Sequence of chain 1.D:
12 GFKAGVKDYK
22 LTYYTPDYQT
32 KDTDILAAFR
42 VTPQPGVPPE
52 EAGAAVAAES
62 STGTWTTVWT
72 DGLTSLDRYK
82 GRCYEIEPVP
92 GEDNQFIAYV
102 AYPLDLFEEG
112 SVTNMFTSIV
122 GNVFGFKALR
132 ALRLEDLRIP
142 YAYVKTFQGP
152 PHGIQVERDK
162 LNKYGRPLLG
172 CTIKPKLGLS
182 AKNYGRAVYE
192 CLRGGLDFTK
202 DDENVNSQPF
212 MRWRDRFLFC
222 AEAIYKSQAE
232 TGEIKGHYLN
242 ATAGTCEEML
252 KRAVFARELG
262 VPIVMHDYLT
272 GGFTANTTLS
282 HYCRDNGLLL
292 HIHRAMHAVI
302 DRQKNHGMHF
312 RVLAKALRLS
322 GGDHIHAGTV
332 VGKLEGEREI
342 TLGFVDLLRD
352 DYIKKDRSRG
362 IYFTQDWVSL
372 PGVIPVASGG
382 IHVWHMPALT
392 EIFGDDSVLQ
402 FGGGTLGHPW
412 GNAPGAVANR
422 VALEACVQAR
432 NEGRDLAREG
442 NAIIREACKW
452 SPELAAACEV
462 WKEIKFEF

Binding-site contacts:
Ligand atom O3 contacts residue HIS294 of chain 2.C at 3.0 Å.
Ligand atom O5P contacts residue SER379 of chain 2.C at 3.4 Å (h-bond).
Ligand atom O4 contacts residue GLU204 of chain 2.C at 3.4 Å (salt-bridge).
Ligand atom C5 contacts residue SER379 of chain 2.C at 3.8 Å.
Ligand atom O4P contacts residue LEU335 of chain 2.C at 3.3 Å.
Ligand atom O2 contacts residue ASP203 of chain 2.C at 3.6 Å.
Ligand atom O2P contacts residue THR173 of chain 2.C at 3.8 Å.
Ligand atom O1 contacts residue LYS175 of chain 2.C at 3.6 Å (salt-bridge).
Ligand atom O4P contacts residue ARG295 of chain 2.C at 3.0 Å (salt-bridge).
Ligand atom C4 contacts residue SER379 of chain 2.C at 3.7 Å.
Ligand atom O2P contacts residue GLY403 of chain 2.C at 3.2 Å (h-bond).
Ligand atom O1P contacts residue THR65 of chain 1.D at 2.9 Å (h-bond).
Ligand atom C3 contacts residue SER379 of chain 2.C at 3.3 Å.
Ligand atom O4 contacts residue HIS294 of chain 2.C at 2.7 Å.
Ligand atom O5 contacts residue LEU335 of chain 2.C at 3.7 Å.
Ligand atom C1 contacts residue GLY380 of chain 2.C at 3.7 Å.
Ligand atom O1P contacts residue LYS175 of chain 2.C at 3.2 Å.
Ligand atom O2 contacts residue LYS175 of chain 2.C at 3.7 Å.
Ligand atom C4 contacts residue HIS327 of chain 2.C at 3.6 Å.
Ligand atom P2 contacts residue ARG295 of chain 2.C at 3.8 Å.
Ligand atom O2 contacts residue LYS177 of chain 2.C at 4.0 Å.
Ligand atom O6P contacts residue HIS327 of chain 2.C at 3.8 Å.
Ligand atom O1P contacts residue GLY403 of chain 2.C at 3.7 Å.
Ligand atom O3 contacts residue THR173 of chain 2.C at 3.5 Å (h-bond).
Ligand atom O2 contacts residue GLU204 of chain 2.C at 3.8 Å.
Ligand atom C4 contacts residue HIS294 of chain 2.C at 3.3 Å.
Ligand atom O3P contacts residue LYS334 of chain 2.C at 3.9 Å.
Ligand atom O3P contacts residue TRP66 of chain 1.D at 3.4 Å.
Ligand atom O4 contacts residue ASN123 of chain 1.D at 3.5 Å (h-bond).
Ligand atom O3P contacts residue GLY381 of chain 2.C at 2.6 Å (h-bond).
Ligand atom O3 contacts residue LYS201 of chain 2.C at 3.7 Å.
Ligand atom C3 contacts residue HIS294 of chain 2.C at 3.8 Å.
Ligand atom O1P contacts residue GLY404 of chain 2.C at 3.0 Å (h-bond).
Ligand atom O3P contacts residue GLY380 of chain 2.C at 3.3 Å.
Ligand atom O5 contacts residue ASN123 of chain 1.D at 3.9 Å.
Ligand atom O3 contacts residue GLU204 of chain 2.C at 3.8 Å.
Ligand atom O1P contacts residue TRP66 of chain 1.D at 3.8 Å.
Ligand atom O5P contacts residue HIS327 of chain 2.C at 2.9 Å (h-bond).
Ligand atom P2 contacts residue HIS327 of chain 2.C at 3.7 Å.
Ligand atom O6P contacts residue ARG295 of chain 2.C at 3.0 Å (salt-bridge).

A protein and the small-molecule ligand that binds it are described below.
Small molecule (SMILES): O=C(COP(=O)(O)O)[C@H](O)[C@H](O)COP(=O)(O)O

Sequence of chain 2.C:
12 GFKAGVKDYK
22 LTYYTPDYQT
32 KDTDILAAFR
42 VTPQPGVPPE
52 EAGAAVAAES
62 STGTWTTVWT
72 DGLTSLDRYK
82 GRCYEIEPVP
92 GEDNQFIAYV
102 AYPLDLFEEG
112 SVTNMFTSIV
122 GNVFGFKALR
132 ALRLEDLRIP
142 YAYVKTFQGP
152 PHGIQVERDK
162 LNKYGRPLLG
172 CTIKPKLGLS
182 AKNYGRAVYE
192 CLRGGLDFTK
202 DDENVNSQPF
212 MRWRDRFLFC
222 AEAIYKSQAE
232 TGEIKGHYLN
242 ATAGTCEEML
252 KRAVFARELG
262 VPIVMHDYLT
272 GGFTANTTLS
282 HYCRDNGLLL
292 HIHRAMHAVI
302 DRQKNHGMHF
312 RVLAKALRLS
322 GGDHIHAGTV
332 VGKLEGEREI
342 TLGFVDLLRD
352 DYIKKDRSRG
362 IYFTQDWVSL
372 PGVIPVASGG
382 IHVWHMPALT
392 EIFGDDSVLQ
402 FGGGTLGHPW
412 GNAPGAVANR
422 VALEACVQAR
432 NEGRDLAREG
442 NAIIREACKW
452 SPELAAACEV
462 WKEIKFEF